Sequence of chain 1.A:
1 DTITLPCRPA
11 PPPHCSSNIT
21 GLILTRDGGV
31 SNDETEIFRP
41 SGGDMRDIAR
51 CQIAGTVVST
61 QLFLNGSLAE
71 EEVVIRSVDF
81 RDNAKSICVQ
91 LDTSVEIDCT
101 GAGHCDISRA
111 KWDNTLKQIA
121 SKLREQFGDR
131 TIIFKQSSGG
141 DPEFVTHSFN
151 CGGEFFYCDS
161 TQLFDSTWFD

Binding-site contacts:
Ligand atom C1 contacts residue SER16 of chain 1.A at 4.3 Å.
Ligand atom C2 contacts residue SER17 of chain 1.A at 3.8 Å.
Ligand atom C8 contacts residue SER17 of chain 1.A at 3.1 Å.
Ligand atom O7 contacts residue VAL57 of chain 1.A at 4.0 Å.
Ligand atom C8 contacts residue ASN150 of chain 1.A at 4.2 Å.
Ligand atom O3 contacts residue HIS14 of chain 1.A at 2.9 Å (h-bond).
Ligand atom C8 contacts residue CYS15 of chain 1.A at 4.3 Å (hydrophobic).
Ligand atom N2 contacts residue SER16 of chain 1.A at 3.6 Å.
Ligand atom C5 contacts residue ASN65 of chain 1.A at 3.7 Å.
Ligand atom C7 contacts residue ASN65 of chain 1.A at 4.1 Å.
Ligand atom C7 contacts residue SER17 of chain 1.A at 3.4 Å.
Ligand atom O5 contacts residue ASN65 of chain 1.A at 2.3 Å (h-bond).
Ligand atom C8 contacts residue CYS151 of chain 1.A at 4.2 Å (hydrophobic).
Ligand atom C2 contacts residue SER16 of chain 1.A at 4.0 Å.
Ligand atom N2 contacts residue SER17 of chain 1.A at 2.8 Å (h-bond).
Ligand atom C3 contacts residue ASN65 of chain 1.A at 3.9 Å.
Ligand atom C1 contacts residue ASN65 of chain 1.A at 1.5 Å.
Ligand atom C1 contacts residue SER17 of chain 1.A at 3.9 Å.
Ligand atom C3 contacts residue HIS14 of chain 1.A at 3.8 Å.
Ligand atom N2 contacts residue VAL57 of chain 1.A at 4.3 Å.
Ligand atom O7 contacts residue CYS151 of chain 1.A at 4.5 Å.
Ligand atom N2 contacts residue ASN65 of chain 1.A at 3.2 Å (h-bond).
Ligand atom O3 contacts residue SER16 of chain 1.A at 4.0 Å.
Ligand atom C3 contacts residue SER16 of chain 1.A at 3.4 Å.
Ligand atom C7 contacts residue VAL57 of chain 1.A at 3.9 Å (hydrophobic).
Ligand atom C4 contacts residue SER16 of chain 1.A at 4.5 Å.
Ligand atom C8 contacts residue VAL57 of chain 1.A at 4.2 Å (hydrophobic).
Ligand atom C2 contacts residue ASN65 of chain 1.A at 2.6 Å.
Ligand atom C5 contacts residue SER16 of chain 1.A at 4.5 Å.
Ligand atom C4 contacts residue ASN65 of chain 1.A at 4.2 Å.

A protein and the small-molecule ligand that binds it are described below.
Small molecule (SMILES): CC(=O)N[C@@H]1[C@@H](O)[C@H](O)[C@@H](CO)O[C@H]1O